Binding-site contacts:
Ligand atom C7 contacts residue GLN456 of chain 1.A at 3.9 Å.
Ligand atom O5 contacts residue ASN568 of chain 1.A at 2.3 Å (h-bond).
Ligand atom C7 contacts residue TYR512 of chain 1.A at 4.2 Å (hydrophobic).
Ligand atom C3 contacts residue ASN568 of chain 1.A at 3.7 Å.
Ligand atom O6 contacts residue GLU590 of chain 1.A at 2.8 Å (salt-bridge).
Ligand atom C5 contacts residue ASN568 of chain 1.A at 3.6 Å.
Ligand atom O3 contacts residue GLN456 of chain 1.A at 2.9 Å (h-bond).
Ligand atom C1 contacts residue ASP538 of chain 1.A at 3.6 Å.
Ligand atom O6 contacts residue VAL592 of chain 1.A at 3.6 Å.
Ligand atom C8 contacts residue SER540 of chain 1.A at 4.0 Å.
Ligand atom C2 contacts residue ASN568 of chain 1.A at 2.4 Å.
Ligand atom C8 contacts residue THR516 of chain 1.A at 4.3 Å.
Ligand atom C8 contacts residue VAL566 of chain 1.A at 4.3 Å (hydrophobic).
Ligand atom O7 contacts residue ASN568 of chain 1.A at 3.9 Å.
Ligand atom O5 contacts residue VAL592 of chain 1.A at 3.7 Å.
Ligand atom C3 contacts residue ASP538 of chain 1.A at 3.8 Å.
Ligand atom C3 contacts residue GLN456 of chain 1.A at 3.7 Å.
Ligand atom C8 contacts residue VAL536 of chain 1.A at 4.1 Å (hydrophobic).
Ligand atom C6 contacts residue VAL592 of chain 1.A at 4.2 Å (hydrophobic).
Ligand atom C7 contacts residue ASP538 of chain 1.A at 3.7 Å.
Ligand atom C6 contacts residue VAL566 of chain 1.A at 3.5 Å (hydrophobic).
Ligand atom O6 contacts residue GLN456 of chain 1.A at 3.9 Å.
Ligand atom C8 contacts residue ASP538 of chain 1.A at 3.7 Å.
Ligand atom O6 contacts residue ARG621 of chain 1.A at 4.3 Å.
Ligand atom C7 contacts residue SER540 of chain 1.A at 3.9 Å.
Ligand atom O7 contacts residue GLN456 of chain 1.A at 3.4 Å.
Ligand atom C8 contacts residue TYR512 of chain 1.A at 4.2 Å (hydrophobic).
Ligand atom C6 contacts residue GLU590 of chain 1.A at 3.6 Å.
Ligand atom C7 contacts residue ASN568 of chain 1.A at 3.7 Å.
Ligand atom C2 contacts residue ASP538 of chain 1.A at 3.5 Å.
Ligand atom N2 contacts residue ASP538 of chain 1.A at 2.7 Å (salt-bridge).
Ligand atom C2 contacts residue GLN456 of chain 1.A at 3.7 Å.
Ligand atom O5 contacts residue GLN456 of chain 1.A at 3.7 Å.
Ligand atom N2 contacts residue ASN568 of chain 1.A at 3.0 Å (h-bond).
Ligand atom N2 contacts residue SER540 of chain 1.A at 4.0 Å.
Ligand atom C4 contacts residue GLN456 of chain 1.A at 3.8 Å.
Ligand atom O7 contacts residue TYR512 of chain 1.A at 3.3 Å (h-bond).
Ligand atom C4 contacts residue ASN568 of chain 1.A at 4.1 Å.
Ligand atom C5 contacts residue VAL566 of chain 1.A at 4.3 Å (hydrophobic).
Ligand atom C1 contacts residue ASN568 of chain 1.A at 1.4 Å.

Sequence of chain 1.A:
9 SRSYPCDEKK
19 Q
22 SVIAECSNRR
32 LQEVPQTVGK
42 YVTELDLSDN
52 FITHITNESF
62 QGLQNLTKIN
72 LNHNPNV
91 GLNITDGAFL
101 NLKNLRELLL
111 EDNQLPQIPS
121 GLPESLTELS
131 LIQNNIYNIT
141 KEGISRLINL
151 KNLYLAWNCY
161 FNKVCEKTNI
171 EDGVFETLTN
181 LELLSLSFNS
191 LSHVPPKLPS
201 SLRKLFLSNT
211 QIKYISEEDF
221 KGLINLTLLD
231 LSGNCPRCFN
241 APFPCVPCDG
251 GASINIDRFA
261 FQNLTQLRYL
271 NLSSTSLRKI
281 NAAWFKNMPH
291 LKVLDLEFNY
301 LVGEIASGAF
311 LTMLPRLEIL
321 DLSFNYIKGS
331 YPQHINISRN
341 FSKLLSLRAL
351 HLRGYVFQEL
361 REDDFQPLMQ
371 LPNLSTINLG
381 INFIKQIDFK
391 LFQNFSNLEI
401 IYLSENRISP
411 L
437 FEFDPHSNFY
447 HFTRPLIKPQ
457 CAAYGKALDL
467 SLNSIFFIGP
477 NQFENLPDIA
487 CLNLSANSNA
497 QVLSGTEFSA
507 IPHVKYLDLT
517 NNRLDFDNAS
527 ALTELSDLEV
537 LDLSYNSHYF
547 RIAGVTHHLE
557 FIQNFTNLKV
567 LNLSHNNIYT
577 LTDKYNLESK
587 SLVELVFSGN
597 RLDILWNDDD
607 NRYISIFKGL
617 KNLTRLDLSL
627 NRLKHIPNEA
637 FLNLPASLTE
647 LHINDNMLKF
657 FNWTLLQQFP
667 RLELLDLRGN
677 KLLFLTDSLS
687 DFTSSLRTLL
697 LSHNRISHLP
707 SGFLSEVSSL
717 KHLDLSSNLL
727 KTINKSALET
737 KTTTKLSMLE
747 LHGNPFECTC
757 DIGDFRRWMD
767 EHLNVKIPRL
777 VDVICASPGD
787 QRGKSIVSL

The protein below binds the small molecule below.
Small molecule (SMILES): CC(=O)N[C@H]1[C@H](O[C@H]2[C@H](O)[C@@H](NC(C)=O)CO[C@@H]2CO)O[C@H](CO)[C@@H](O[C@@H]2O[C@H](CO)[C@@H](O)[C@H](O)[C@@H]2O)[C@@H]1O